Binding-site contacts:
Ligand atom C2' contacts residue DA1 of chain 1.RC at 3.7 Å.
Ligand atom C4' contacts residue DA1 of chain 1.RC at 3.7 Å.
Ligand atom O5' contacts residue DA1 of chain 1.RC at 3.9 Å.
Ligand atom O3' contacts residue DA1 of chain 1.RC at 1.6 Å.
Ligand atom C3' contacts residue DA1 of chain 1.RC at 2.6 Å.
Ligand atom C2' contacts residue PRO205 of chain 1.R at 4.5 Å (hydrophobic).
Ligand atom C5' contacts residue DA1 of chain 1.RC at 3.6 Å.
Ligand atom O3' contacts residue PRO205 of chain 1.R at 4.1 Å.

The protein below binds the small molecule below.
Small molecule (SMILES): Nc1ccn([C@H]2C[C@H](O)[C@@H](COP(=O)(O)O)O2)c(=O)n1

Sequence of chain 1.R:
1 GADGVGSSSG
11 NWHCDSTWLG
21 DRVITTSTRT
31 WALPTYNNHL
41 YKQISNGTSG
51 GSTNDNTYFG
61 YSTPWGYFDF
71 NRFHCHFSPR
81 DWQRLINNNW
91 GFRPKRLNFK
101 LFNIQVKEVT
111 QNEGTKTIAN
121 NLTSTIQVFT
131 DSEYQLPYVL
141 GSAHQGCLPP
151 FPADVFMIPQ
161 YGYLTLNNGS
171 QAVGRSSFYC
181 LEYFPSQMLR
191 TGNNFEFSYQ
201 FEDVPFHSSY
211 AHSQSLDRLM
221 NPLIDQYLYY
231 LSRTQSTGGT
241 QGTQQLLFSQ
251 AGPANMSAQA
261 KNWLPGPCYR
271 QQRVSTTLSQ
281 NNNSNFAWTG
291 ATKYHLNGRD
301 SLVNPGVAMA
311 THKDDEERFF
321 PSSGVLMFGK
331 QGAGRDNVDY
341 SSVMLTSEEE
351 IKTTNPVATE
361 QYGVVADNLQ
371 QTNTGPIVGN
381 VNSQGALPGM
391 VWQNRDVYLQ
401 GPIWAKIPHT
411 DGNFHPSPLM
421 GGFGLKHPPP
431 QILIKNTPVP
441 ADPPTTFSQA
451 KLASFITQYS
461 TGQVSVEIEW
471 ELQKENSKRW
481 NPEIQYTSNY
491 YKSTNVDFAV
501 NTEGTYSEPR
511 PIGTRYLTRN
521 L